Sequence of chain 1.G:
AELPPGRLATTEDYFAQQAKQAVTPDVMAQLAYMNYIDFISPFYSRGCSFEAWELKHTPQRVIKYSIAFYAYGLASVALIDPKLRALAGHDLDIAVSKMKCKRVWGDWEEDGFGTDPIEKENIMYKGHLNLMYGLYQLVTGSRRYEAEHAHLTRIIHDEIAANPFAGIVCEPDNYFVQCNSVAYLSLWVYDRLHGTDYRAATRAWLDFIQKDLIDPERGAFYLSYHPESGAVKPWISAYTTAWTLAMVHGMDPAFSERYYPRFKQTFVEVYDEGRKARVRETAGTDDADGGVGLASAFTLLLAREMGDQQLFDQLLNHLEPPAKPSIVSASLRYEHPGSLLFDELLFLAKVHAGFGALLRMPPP

Sequence of chain 1.H:
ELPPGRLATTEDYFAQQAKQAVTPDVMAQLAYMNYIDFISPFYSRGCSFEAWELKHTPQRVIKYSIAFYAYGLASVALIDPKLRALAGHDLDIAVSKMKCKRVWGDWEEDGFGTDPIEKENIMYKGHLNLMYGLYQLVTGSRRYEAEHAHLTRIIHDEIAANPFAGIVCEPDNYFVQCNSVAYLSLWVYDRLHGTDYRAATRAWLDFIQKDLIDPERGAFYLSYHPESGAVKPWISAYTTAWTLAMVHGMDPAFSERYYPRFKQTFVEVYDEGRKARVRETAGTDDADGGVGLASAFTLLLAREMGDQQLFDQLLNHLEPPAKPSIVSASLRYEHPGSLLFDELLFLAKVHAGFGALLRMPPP

Binding-site contacts:
Ligand atom C7 contacts residue TYR240 of chain 1.G at 3.6 Å (hydrophobic).
Ligand atom C4 contacts residue TYR240 of chain 1.G at 4.0 Å (hydrophobic).
Ligand atom C5 contacts residue GLN179 of chain 1.G at 4.0 Å.
Ligand atom C2 contacts residue CYS180 of chain 1.G at 3.5 Å (hydrophobic).
Ligand atom C1 contacts residue PHE177 of chain 1.G at 3.7 Å (hydrophobic).
Ligand atom C2 contacts residue TYR45 of chain 1.H at 3.5 Å (hydrophobic).
Ligand atom C4 contacts residue GLN179 of chain 1.G at 3.7 Å.
Ligand atom C5 contacts residue TYR240 of chain 1.G at 4.1 Å (hydrophobic).
Ligand atom C4 contacts residue TYR45 of chain 1.H at 3.6 Å (hydrophobic).
Ligand atom C1 contacts residue GLU172 of chain 1.G at 4.0 Å.
Ligand atom C3 contacts residue TYR45 of chain 1.H at 3.9 Å (hydrophobic).
Ligand atom C1 contacts residue TYR45 of chain 1.H at 3.0 Å (hydrophobic).
Ligand atom C8 contacts residue TYR240 of chain 1.G at 4.1 Å (hydrophobic).
Ligand atom C7 contacts residue ASP39 of chain 1.H at 3.9 Å.
Ligand atom C9 contacts residue LEU342 of chain 1.G at 4.0 Å (hydrophobic).
Ligand atom C4 contacts residue CYS180 of chain 1.G at 4.1 Å (hydrophobic).
Ligand atom C2 contacts residue MET125 of chain 1.G at 3.9 Å (hydrophobic).
Ligand atom C10 contacts residue ASP39 of chain 1.H at 3.2 Å.
Ligand atom C4 contacts residue PHE177 of chain 1.G at 3.4 Å (hydrophobic).
Ligand atom C6 contacts residue ASP39 of chain 1.H at 4.1 Å.
Ligand atom C4 contacts residue ASP39 of chain 1.H at 3.3 Å.
Ligand atom C2 contacts residue TYR66 of chain 1.G at 3.5 Å (hydrophobic).
Ligand atom C5 contacts residue TYR66 of chain 1.G at 3.7 Å (hydrophobic).
Ligand atom C6 contacts residue TYR240 of chain 1.G at 4.2 Å (hydrophobic).
Ligand atom C6 contacts residue TYR66 of chain 1.G at 3.2 Å (hydrophobic).
Ligand atom C5 contacts residue CYS180 of chain 1.G at 3.6 Å (hydrophobic).
Ligand atom C7 contacts residue TRP244 of chain 1.G at 3.8 Å (hydrophobic).
Ligand atom C1 contacts residue CYS171 of chain 1.G at 3.5 Å (hydrophobic).
Ligand atom C3 contacts residue TYR66 of chain 1.G at 4.0 Å (hydrophobic).
Ligand atom C7 contacts residue TYR66 of chain 1.G at 4.0 Å (hydrophobic).
Ligand atom C9 contacts residue TYR66 of chain 1.G at 4.0 Å (hydrophobic).
Ligand atom C9 contacts residue LEU295 of chain 1.G at 3.9 Å (hydrophobic).
Ligand atom C10 contacts residue TYR240 of chain 1.G at 4.1 Å (hydrophobic).
Ligand atom C8 contacts residue ASP39 of chain 1.H at 4.0 Å.
Ligand atom C10 contacts residue VAL293 of chain 1.G at 3.7 Å (hydrophobic).
Ligand atom C1 contacts residue CYS180 of chain 1.G at 4.0 Å (hydrophobic).
Ligand atom C6 contacts residue PHE40 of chain 1.H at 4.0 Å (hydrophobic).
Ligand atom C1 contacts residue MET125 of chain 1.G at 3.5 Å (hydrophobic).
Ligand atom C10 contacts residue PHE40 of chain 1.H at 3.9 Å (hydrophobic).
Ligand atom C3 contacts residue CYS180 of chain 1.G at 3.5 Å (hydrophobic).

A protein and the small-molecule ligand that binds it are described below.
Small molecule (SMILES): C=CC(=C)CCCC(C)C